A protein and the small-molecule ligand that binds it are described below.
Small molecule (SMILES): CC(=O)N[C@@H]1[C@@H](O)[C@H](O)[C@@H](CO)O[C@H]1O

Binding-site contacts:
Ligand atom C5 contacts residue ASN328 of chain 1.A at 3.7 Å.
Ligand atom N2 contacts residue GLN577 of chain 1.A at 4.1 Å.
Ligand atom C4 contacts residue GLN577 of chain 1.A at 3.3 Å.
Ligand atom C3 contacts residue ASN328 of chain 1.A at 3.8 Å.
Ligand atom O4 contacts residue GLN577 of chain 1.A at 4.3 Å.
Ligand atom O7 contacts residue ASN328 of chain 1.A at 3.7 Å.
Ligand atom C2 contacts residue GLN577 of chain 1.A at 3.6 Å.
Ligand atom O6 contacts residue ASN328 of chain 1.A at 3.9 Å.
Ligand atom O6 contacts residue PRO576 of chain 1.A at 4.1 Å.
Ligand atom C6 contacts residue GLN577 of chain 1.A at 4.2 Å.
Ligand atom C3 contacts residue GLN577 of chain 1.A at 3.8 Å.
Ligand atom C7 contacts residue ASN328 of chain 1.A at 3.5 Å.
Ligand atom C2 contacts residue ASN328 of chain 1.A at 2.5 Å.
Ligand atom C1 contacts residue GLN577 of chain 1.A at 4.1 Å.
Ligand atom O5 contacts residue ASN328 of chain 1.A at 2.4 Å (h-bond).
Ligand atom O3 contacts residue GLN577 of chain 1.A at 3.8 Å.
Ligand atom N2 contacts residue ASN328 of chain 1.A at 2.9 Å (h-bond).
Ligand atom O5 contacts residue GLN577 of chain 1.A at 3.7 Å.
Ligand atom C4 contacts residue ASN328 of chain 1.A at 4.3 Å.
Ligand atom C1 contacts residue ASN328 of chain 1.A at 1.4 Å.
Ligand atom C5 contacts residue GLN577 of chain 1.A at 3.9 Å.

Sequence of chain 1.A:
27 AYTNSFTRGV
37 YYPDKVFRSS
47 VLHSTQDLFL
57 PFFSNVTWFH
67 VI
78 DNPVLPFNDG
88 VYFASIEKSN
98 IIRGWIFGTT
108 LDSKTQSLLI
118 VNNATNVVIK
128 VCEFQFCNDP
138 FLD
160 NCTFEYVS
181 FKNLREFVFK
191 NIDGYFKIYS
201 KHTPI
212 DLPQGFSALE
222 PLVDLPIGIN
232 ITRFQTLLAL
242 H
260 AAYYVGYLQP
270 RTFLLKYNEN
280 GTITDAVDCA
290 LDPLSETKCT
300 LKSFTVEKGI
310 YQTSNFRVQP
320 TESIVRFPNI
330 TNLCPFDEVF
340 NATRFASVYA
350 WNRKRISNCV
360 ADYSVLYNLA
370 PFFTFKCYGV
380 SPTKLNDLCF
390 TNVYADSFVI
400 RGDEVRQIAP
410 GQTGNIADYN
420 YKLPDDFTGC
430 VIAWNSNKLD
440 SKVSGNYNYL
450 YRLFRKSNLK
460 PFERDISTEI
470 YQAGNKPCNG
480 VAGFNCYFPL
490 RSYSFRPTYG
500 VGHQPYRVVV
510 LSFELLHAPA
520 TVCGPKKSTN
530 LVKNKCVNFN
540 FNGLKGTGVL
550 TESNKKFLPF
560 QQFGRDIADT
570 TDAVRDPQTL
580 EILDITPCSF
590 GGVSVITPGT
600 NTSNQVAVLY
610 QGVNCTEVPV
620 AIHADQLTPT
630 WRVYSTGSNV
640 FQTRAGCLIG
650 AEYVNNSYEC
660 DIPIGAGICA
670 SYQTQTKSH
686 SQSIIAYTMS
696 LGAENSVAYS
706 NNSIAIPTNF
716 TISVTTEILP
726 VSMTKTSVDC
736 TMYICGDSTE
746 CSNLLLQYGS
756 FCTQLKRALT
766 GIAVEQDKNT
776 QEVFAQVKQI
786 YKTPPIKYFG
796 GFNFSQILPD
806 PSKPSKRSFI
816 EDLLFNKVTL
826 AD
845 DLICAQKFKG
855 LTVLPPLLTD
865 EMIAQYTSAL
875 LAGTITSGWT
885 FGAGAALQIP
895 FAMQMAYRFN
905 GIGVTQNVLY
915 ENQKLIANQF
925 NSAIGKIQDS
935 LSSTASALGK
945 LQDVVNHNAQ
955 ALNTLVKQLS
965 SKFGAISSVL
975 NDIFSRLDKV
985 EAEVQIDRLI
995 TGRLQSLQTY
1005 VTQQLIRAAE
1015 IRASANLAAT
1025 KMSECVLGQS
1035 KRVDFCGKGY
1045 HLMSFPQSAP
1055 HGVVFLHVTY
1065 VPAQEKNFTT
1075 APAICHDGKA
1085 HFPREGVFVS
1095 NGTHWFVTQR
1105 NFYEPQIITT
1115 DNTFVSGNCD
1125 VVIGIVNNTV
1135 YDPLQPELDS